A protein and the small-molecule ligand that binds it are described below.
Small molecule (SMILES): CC(=O)N[C@@H]1[C@@H](O)[C@H](O)[C@@H](CO)O[C@H]1O

Sequence of chain 2.A:
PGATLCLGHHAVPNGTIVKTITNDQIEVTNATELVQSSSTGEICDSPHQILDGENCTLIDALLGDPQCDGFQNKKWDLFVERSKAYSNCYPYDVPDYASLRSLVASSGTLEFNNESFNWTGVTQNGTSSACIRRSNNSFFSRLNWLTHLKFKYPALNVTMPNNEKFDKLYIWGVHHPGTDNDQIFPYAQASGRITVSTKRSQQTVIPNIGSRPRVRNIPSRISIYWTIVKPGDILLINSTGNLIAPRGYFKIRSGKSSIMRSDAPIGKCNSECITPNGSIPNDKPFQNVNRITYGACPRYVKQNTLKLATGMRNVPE

Binding-site contacts:
Ligand atom C8 contacts residue GLN126 of chain 2.A at 3.9 Å.
Ligand atom C7 contacts residue ASN127 of chain 2.A at 3.9 Å.
Ligand atom C1 contacts residue ASN127 of chain 2.A at 1.4 Å.
Ligand atom O7 contacts residue ASN127 of chain 2.A at 4.3 Å.
Ligand atom C4 contacts residue ASN127 of chain 2.A at 4.1 Å.
Ligand atom C3 contacts residue ASN127 of chain 2.A at 3.8 Å.
Ligand atom O5 contacts residue ASN127 of chain 2.A at 2.3 Å (h-bond).
Ligand atom C2 contacts residue ASN127 of chain 2.A at 2.4 Å.
Ligand atom N2 contacts residue ASN127 of chain 2.A at 3.1 Å (h-bond).
Ligand atom C5 contacts residue ASN127 of chain 2.A at 3.6 Å.
Ligand atom C1 contacts residue ARG249 of chain 2.A at 4.3 Å.